Binding-site contacts:
Ligand atom O contacts residue ASN227 of chain 1.U at 3.6 Å.
Ligand atom CB contacts residue LEU286 of chain 1.U at 3.9 Å (hydrophobic).
Ligand atom CG contacts residue ASP233 of chain 1.U at 3.0 Å.
Ligand atom CG2 contacts residue ASN281 of chain 1.U at 3.6 Å.
Ligand atom CB contacts residue TYR238 of chain 1.U at 3.6 Å (hydrophobic).
Ligand atom N contacts residue ASN227 of chain 1.U at 3.0 Å (h-bond).
Ligand atom C contacts residue ASN227 of chain 1.U at 3.5 Å.
Ligand atom N contacts residue TYR273 of chain 1.U at 3.9 Å.
Ligand atom CB contacts residue HIS277 of chain 1.U at 3.7 Å.
Ligand atom O contacts residue LEU286 of chain 1.U at 3.2 Å.
Ligand atom O contacts residue LYS234 of chain 1.U at 3.6 Å.
Ligand atom CG contacts residue TYR273 of chain 1.U at 3.6 Å (hydrophobic).
Ligand atom CA contacts residue ASN227 of chain 1.U at 3.7 Å.
Ligand atom C contacts residue THR235 of chain 1.U at 3.6 Å.
Ligand atom CG contacts residue HIS277 of chain 1.U at 3.8 Å.
Ligand atom O contacts residue THR235 of chain 1.U at 3.1 Å (h-bond).
Ligand atom CD contacts residue HIS277 of chain 1.U at 3.9 Å.
Ligand atom C contacts residue THR235 of chain 1.U at 3.6 Å.
Ligand atom CB contacts residue ASP233 of chain 1.U at 3.0 Å.
Ligand atom O contacts residue HIS277 of chain 1.U at 3.4 Å.
Ligand atom CG1 contacts residue TYR94 of chain 1.U at 3.8 Å (hydrophobic).
Ligand atom CG contacts residue LYS234 of chain 1.U at 3.3 Å.
Ligand atom C contacts residue TYR94 of chain 1.U at 4.0 Å (hydrophobic).
Ligand atom C contacts residue THR235 of chain 1.U at 3.6 Å.
Ligand atom N contacts residue THR235 of chain 1.U at 3.9 Å.
Ligand atom CG2 contacts residue HIS277 of chain 1.U at 3.3 Å.
Ligand atom N contacts residue THR235 of chain 1.U at 3.5 Å (h-bond).
Ligand atom CG2 contacts residue LEU286 of chain 1.U at 3.7 Å (hydrophobic).
Ligand atom C contacts residue LEU286 of chain 1.U at 3.8 Å (hydrophobic).
Ligand atom CA contacts residue THR235 of chain 1.U at 3.6 Å.
Ligand atom C contacts residue ASN281 of chain 1.U at 3.8 Å.
Ligand atom CD1 contacts residue TYR94 of chain 1.U at 3.5 Å (hydrophobic).
Ligand atom CD1 contacts residue TYR91 of chain 1.U at 3.9 Å (hydrophobic).
Ligand atom CG2 contacts residue PHE278 of chain 1.U at 3.7 Å (hydrophobic).
Ligand atom CG1 contacts residue VAL280 of chain 1.U at 4.0 Å (hydrophobic).
Ligand atom O contacts residue ASN281 of chain 1.U at 2.6 Å (h-bond).
Ligand atom CD contacts residue TYR273 of chain 1.U at 3.3 Å (hydrophobic).
Ligand atom CG2 contacts residue GLU236 of chain 1.U at 3.3 Å.
Ligand atom O contacts residue TYR94 of chain 1.U at 2.9 Å.
Ligand atom O contacts residue THR235 of chain 1.U at 3.0 Å (h-bond).

A small-molecule ligand and the protein it binds are described below.
Small molecule (SMILES): CC[C@H](C)[C@H](NC(=O)[C@H](CO)NC(=O)[C@H](CCCN=C(N)N)NC(=O)[C@@H](NC(=O)[C@@H]1CCCN1C(=O)[C@@H]1CCCN1C(=O)[C@H](C)N)C(C)C)C(=O)N[C@H](C=O)Cc1ccc(O)cc1

Sequence of chain 1.U:
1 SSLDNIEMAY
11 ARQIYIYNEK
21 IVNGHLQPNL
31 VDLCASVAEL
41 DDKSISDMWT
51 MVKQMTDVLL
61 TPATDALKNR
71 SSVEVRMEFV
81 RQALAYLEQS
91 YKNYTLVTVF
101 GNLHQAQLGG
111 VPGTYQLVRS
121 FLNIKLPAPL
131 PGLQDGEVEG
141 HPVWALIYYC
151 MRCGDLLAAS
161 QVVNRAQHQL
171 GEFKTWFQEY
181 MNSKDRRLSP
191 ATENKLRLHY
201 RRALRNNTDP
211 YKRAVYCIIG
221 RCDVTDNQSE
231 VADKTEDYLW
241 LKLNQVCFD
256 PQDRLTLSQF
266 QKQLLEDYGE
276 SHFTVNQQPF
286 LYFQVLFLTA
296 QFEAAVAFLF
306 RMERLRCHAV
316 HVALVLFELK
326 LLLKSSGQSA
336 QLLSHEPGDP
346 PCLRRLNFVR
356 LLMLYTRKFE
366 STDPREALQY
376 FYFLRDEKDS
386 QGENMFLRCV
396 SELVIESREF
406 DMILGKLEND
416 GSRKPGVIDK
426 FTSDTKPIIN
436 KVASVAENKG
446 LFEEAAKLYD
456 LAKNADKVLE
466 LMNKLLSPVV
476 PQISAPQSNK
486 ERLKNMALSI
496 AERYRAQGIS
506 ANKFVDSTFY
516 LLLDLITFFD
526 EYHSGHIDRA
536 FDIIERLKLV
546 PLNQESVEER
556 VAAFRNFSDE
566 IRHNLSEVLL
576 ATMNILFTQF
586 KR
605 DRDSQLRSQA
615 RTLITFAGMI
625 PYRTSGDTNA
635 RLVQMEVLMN